A protein and the small-molecule ligand that binds it are described below.
Small molecule (SMILES): C[C@H](N)C(=O)O

Binding-site contacts:
Ligand atom CA contacts residue ALA130 of chain 2.A at 3.7 Å (hydrophobic).
Ligand atom C contacts residue VAL190 of chain 2.A at 4.2 Å (hydrophobic).
Ligand atom CB contacts residue ALA130 of chain 2.A at 4.4 Å (hydrophobic).
Ligand atom CB contacts residue ILE191 of chain 2.A at 3.4 Å (hydrophobic).
Ligand atom N contacts residue ALA1 of chain 2.F at 3.5 Å (h-bond).
Ligand atom O contacts residue ALA1 of chain 2.F at 2.2 Å (h-bond).
Ligand atom O contacts residue VAL190 of chain 2.A at 3.7 Å.
Ligand atom N contacts residue VAL190 of chain 2.A at 2.7 Å (h-bond).
Ligand atom CB contacts residue VAL190 of chain 2.A at 4.2 Å (hydrophobic).
Ligand atom CB contacts residue ALA1 of chain 2.F at 3.4 Å (hydrophobic).
Ligand atom O contacts residue ILE191 of chain 2.A at 3.5 Å.
Ligand atom CA contacts residue ILE191 of chain 2.A at 4.4 Å (hydrophobic).
Ligand atom C contacts residue TYR192 of chain 2.A at 4.1 Å (hydrophobic).
Ligand atom C contacts residue ALA130 of chain 2.A at 3.8 Å (hydrophobic).
Ligand atom N contacts residue ILE191 of chain 2.A at 4.4 Å.
Ligand atom CA contacts residue VAL190 of chain 2.A at 3.8 Å (hydrophobic).
Ligand atom CA contacts residue ALA1 of chain 2.F at 2.4 Å (hydrophobic).
Ligand atom C contacts residue ALA1 of chain 2.F at 1.3 Å (hydrophobic).
Ligand atom O contacts residue TYR192 of chain 2.A at 2.9 Å (h-bond).

Sequence of chain 2.A:
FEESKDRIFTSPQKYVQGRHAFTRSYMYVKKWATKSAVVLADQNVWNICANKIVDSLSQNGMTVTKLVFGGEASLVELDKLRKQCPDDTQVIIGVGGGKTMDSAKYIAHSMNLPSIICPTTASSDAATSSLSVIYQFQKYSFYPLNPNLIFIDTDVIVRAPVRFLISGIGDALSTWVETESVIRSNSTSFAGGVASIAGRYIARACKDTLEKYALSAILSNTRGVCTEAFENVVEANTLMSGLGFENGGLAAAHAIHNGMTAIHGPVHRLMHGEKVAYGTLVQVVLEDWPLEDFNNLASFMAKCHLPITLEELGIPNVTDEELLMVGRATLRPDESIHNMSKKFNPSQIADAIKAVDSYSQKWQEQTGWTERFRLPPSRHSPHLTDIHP